Sequence of chain 1.F:
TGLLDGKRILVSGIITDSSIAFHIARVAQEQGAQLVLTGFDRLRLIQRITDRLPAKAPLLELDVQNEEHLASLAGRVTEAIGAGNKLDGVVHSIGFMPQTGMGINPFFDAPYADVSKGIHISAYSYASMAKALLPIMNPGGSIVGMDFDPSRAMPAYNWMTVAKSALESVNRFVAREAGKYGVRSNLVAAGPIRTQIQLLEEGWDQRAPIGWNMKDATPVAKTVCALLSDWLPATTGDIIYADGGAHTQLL

Binding-site contacts:
Ligand atom C6 contacts residue TYR158 of chain 1.F at 3.3 Å (hydrophobic).
Ligand atom C3 contacts residue NAD1 of chain 1.R at 3.2 Å.
Ligand atom C2 contacts residue TYR158 of chain 1.F at 4.0 Å (hydrophobic).
Ligand atom C11 contacts residue GLY96 of chain 1.F at 4.3 Å.
Ligand atom C5 contacts residue NAD1 of chain 1.R at 3.5 Å.
Ligand atom O17 contacts residue NAD1 of chain 1.R at 2.6 Å (h-bond).
Ligand atom CL15 contacts residue MET98 of chain 1.F at 3.2 Å.
Ligand atom CL16 contacts residue NAD1 of chain 1.R at 2.7 Å.
Ligand atom C13 contacts residue MET103 of chain 1.F at 3.7 Å (hydrophobic).
Ligand atom C1 contacts residue PHE149 of chain 1.F at 3.7 Å (hydrophobic).
Ligand atom C10 contacts residue GLY96 of chain 1.F at 3.2 Å.
Ligand atom CL14 contacts residue PHE149 of chain 1.F at 3.4 Å.
Ligand atom C2 contacts residue PHE149 of chain 1.F at 4.3 Å (hydrophobic).
Ligand atom C10 contacts residue MET161 of chain 1.F at 3.9 Å (hydrophobic).
Ligand atom C13 contacts residue MET161 of chain 1.F at 3.8 Å (hydrophobic).
Ligand atom C4 contacts residue NAD1 of chain 1.R at 3.4 Å.
Ligand atom O17 contacts residue TYR158 of chain 1.F at 2.6 Å (h-bond).
Ligand atom C6 contacts residue NAD1 of chain 1.R at 3.4 Å.
Ligand atom C11 contacts residue MET161 of chain 1.F at 3.7 Å (hydrophobic).
Ligand atom CL16 contacts residue GLY96 of chain 1.F at 3.2 Å.
Ligand atom C12 contacts residue MET103 of chain 1.F at 3.2 Å (hydrophobic).
Ligand atom C8 contacts residue NAD1 of chain 1.R at 4.2 Å.
Ligand atom CL14 contacts residue NAD1 of chain 1.R at 3.4 Å.
Ligand atom C11 contacts residue MET103 of chain 1.F at 4.2 Å (hydrophobic).
Ligand atom CL14 contacts residue PRO193 of chain 1.F at 4.1 Å.
Ligand atom C9 contacts residue MET161 of chain 1.F at 4.0 Å (hydrophobic).
Ligand atom CL15 contacts residue PHE97 of chain 1.F at 4.1 Å.
Ligand atom C12 contacts residue MET161 of chain 1.F at 3.6 Å (hydrophobic).
Ligand atom C1 contacts residue NAD1 of chain 1.R at 3.4 Å.
Ligand atom O17 contacts residue LYS165 of chain 1.F at 3.6 Å.
Ligand atom C1 contacts residue TYR158 of chain 1.F at 3.4 Å (hydrophobic).
Ligand atom C2 contacts residue NAD1 of chain 1.R at 3.1 Å.
Ligand atom C10 contacts residue PHE97 of chain 1.F at 4.2 Å (hydrophobic).
Ligand atom O7 contacts residue NAD1 of chain 1.R at 3.4 Å (h-bond).
Ligand atom C8 contacts residue MET161 of chain 1.F at 4.0 Å (hydrophobic).
Ligand atom C9 contacts residue NAD1 of chain 1.R at 4.1 Å.
Ligand atom C9 contacts residue GLY96 of chain 1.F at 3.5 Å.
Ligand atom C11 contacts residue MET98 of chain 1.F at 4.3 Å (hydrophobic).
Ligand atom C5 contacts residue TYR158 of chain 1.F at 4.2 Å (hydrophobic).
Ligand atom O17 contacts residue PHE149 of chain 1.F at 4.0 Å.

The small molecule below binds the protein below.
Small molecule (SMILES): Oc1cc(Cl)ccc1Oc1ccc(Cl)cc1Cl